This protein binds this small molecule.
Small molecule (SMILES): CC(=O)N[C@@H]1[C@@H](O)[C@H](O)[C@@H](CO)O[C@H]1O

Sequence of chain 1.C:
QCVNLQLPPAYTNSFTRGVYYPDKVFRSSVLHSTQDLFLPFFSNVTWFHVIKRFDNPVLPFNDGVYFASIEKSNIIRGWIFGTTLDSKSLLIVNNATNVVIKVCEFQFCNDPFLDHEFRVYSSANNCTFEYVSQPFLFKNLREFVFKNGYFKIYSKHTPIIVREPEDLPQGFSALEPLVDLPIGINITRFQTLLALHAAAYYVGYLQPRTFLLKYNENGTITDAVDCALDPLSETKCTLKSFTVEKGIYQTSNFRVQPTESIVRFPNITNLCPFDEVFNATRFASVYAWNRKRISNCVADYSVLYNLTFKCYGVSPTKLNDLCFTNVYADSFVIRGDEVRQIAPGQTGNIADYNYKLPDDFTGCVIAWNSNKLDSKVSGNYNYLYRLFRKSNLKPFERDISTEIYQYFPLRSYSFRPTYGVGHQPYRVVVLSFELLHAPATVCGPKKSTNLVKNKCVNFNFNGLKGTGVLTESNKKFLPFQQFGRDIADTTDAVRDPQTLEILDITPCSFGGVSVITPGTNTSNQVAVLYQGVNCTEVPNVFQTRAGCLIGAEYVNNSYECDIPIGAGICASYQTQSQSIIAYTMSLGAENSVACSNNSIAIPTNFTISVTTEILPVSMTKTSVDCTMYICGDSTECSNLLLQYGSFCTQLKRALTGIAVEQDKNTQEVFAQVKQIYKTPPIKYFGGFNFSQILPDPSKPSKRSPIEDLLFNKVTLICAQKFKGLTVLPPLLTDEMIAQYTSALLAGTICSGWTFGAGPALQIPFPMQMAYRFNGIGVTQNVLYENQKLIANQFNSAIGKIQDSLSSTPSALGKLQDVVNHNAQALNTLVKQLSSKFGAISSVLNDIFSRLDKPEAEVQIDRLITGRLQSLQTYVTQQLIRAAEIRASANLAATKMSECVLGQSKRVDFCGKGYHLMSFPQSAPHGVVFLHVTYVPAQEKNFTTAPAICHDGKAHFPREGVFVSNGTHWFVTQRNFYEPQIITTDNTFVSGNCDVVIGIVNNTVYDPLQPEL

Binding-site contacts:
Ligand atom C8 contacts residue VAL1130 of chain 1.C at 4.1 Å (hydrophobic).
Ligand atom C8 contacts residue ILE1129 of chain 1.C at 3.9 Å (hydrophobic).
Ligand atom C3 contacts residue ASN1131 of chain 1.C at 3.8 Å.
Ligand atom C4 contacts residue ASN1131 of chain 1.C at 4.3 Å.
Ligand atom O5 contacts residue ASN1131 of chain 1.C at 2.4 Å (h-bond).
Ligand atom C1 contacts residue ASN1131 of chain 1.C at 1.5 Å.
Ligand atom C5 contacts residue ASN1131 of chain 1.C at 3.7 Å.
Ligand atom C7 contacts residue ASN1131 of chain 1.C at 3.2 Å.
Ligand atom N2 contacts residue ASN1131 of chain 1.C at 2.9 Å (h-bond).
Ligand atom C2 contacts residue ASN1131 of chain 1.C at 2.5 Å.
Ligand atom O7 contacts residue ASN1131 of chain 1.C at 3.1 Å (h-bond).
Ligand atom C8 contacts residue ASN1131 of chain 1.C at 4.3 Å.